Sequence of chain 1.B:
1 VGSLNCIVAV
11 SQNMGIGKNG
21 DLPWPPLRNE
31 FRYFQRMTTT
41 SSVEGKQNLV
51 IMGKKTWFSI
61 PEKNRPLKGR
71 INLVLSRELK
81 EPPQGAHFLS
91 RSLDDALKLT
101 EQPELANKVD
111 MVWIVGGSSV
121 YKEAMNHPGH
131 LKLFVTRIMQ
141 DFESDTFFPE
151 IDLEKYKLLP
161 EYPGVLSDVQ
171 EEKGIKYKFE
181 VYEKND

A protein and the small-molecule ligand that binds it are described below.
Small molecule (SMILES): CCc1nc(N)nc(N)c1C#CCc1cc(OC)cc(-c2ccncc2)c1

Binding-site contacts:
Ligand atom N1 contacts residue VAL8 of chain 1.B at 3.3 Å.
Ligand atom NAD contacts residue PHE34 of chain 1.B at 3.5 Å.
Ligand atom C2 contacts residue GLU30 of chain 1.B at 3.5 Å.
Ligand atom N1 contacts residue NDP1 of chain 1.G at 3.3 Å (h-bond).
Ligand atom NAC contacts residue VAL8 of chain 1.B at 3.4 Å.
Ligand atom NAP contacts residue PHE31 of chain 1.B at 3.2 Å.
Ligand atom C6 contacts residue NDP1 of chain 1.G at 3.0 Å.
Ligand atom C4 contacts residue NDP1 of chain 1.G at 3.7 Å.
Ligand atom N3 contacts residue GLU30 of chain 1.B at 2.8 Å (salt-bridge).
Ligand atom CAB contacts residue SER59 of chain 1.B at 3.4 Å.
Ligand atom NAD contacts residue NDP1 of chain 1.G at 3.4 Å (h-bond).
Ligand atom CAN contacts residue GLU30 of chain 1.B at 3.7 Å.
Ligand atom N3 contacts residue ALA9 of chain 1.B at 3.5 Å.
Ligand atom CAH contacts residue PHE31 of chain 1.B at 3.5 Å (hydrophobic).
Ligand atom CAO contacts residue NDP1 of chain 1.G at 3.6 Å.
Ligand atom C2 contacts residue NDP1 of chain 1.G at 3.7 Å.
Ligand atom C5 contacts residue PHE34 of chain 1.B at 3.7 Å (hydrophobic).
Ligand atom CAG contacts residue GLN35 of chain 1.B at 3.6 Å.
Ligand atom C6 contacts residue PHE34 of chain 1.B at 3.4 Å (hydrophobic).
Ligand atom N1 contacts residue ILE7 of chain 1.B at 3.4 Å (h-bond).
Ligand atom NAD contacts residue ILE7 of chain 1.B at 2.8 Å (h-bond).
Ligand atom NAC contacts residue ALA9 of chain 1.B at 3.5 Å (h-bond).
Ligand atom NAD contacts residue TYR121 of chain 1.B at 3.5 Å (h-bond).
Ligand atom N1 contacts residue PHE34 of chain 1.B at 3.6 Å.
Ligand atom C5 contacts residue NDP1 of chain 1.G at 3.2 Å.
Ligand atom CAF contacts residue NDP1 of chain 1.G at 3.5 Å.
Ligand atom CAG contacts residue PHE31 of chain 1.B at 3.4 Å (hydrophobic).
Ligand atom C2 contacts residue ALA9 of chain 1.B at 3.4 Å (hydrophobic).
Ligand atom CAE contacts residue NDP1 of chain 1.G at 3.4 Å.
Ligand atom C4 contacts residue GLU30 of chain 1.B at 3.7 Å.
Ligand atom C2 contacts residue VAL8 of chain 1.B at 3.6 Å (hydrophobic).
Ligand atom C6 contacts residue ILE7 of chain 1.B at 3.5 Å (hydrophobic).
Ligand atom NAC contacts residue THR136 of chain 1.B at 3.6 Å.
Ligand atom NAC contacts residue GLU30 of chain 1.B at 2.6 Å (salt-bridge).
Ligand atom CAH contacts residue ASN64 of chain 1.B at 3.7 Å.
Ligand atom NAD contacts residue VAL115 of chain 1.B at 3.3 Å (h-bond).
Ligand atom N1 contacts residue ALA9 of chain 1.B at 3.5 Å (h-bond).
Ligand atom OAS contacts residue SER59 of chain 1.B at 3.6 Å.
Ligand atom CAA contacts residue GLU30 of chain 1.B at 3.3 Å.
Ligand atom CAG contacts residue LEU67 of chain 1.B at 3.5 Å (hydrophobic).